A protein and the small-molecule ligand that binds it are described below.
Small molecule (SMILES): O=C1CCC=C1CO

Sequence of chain 2.A:
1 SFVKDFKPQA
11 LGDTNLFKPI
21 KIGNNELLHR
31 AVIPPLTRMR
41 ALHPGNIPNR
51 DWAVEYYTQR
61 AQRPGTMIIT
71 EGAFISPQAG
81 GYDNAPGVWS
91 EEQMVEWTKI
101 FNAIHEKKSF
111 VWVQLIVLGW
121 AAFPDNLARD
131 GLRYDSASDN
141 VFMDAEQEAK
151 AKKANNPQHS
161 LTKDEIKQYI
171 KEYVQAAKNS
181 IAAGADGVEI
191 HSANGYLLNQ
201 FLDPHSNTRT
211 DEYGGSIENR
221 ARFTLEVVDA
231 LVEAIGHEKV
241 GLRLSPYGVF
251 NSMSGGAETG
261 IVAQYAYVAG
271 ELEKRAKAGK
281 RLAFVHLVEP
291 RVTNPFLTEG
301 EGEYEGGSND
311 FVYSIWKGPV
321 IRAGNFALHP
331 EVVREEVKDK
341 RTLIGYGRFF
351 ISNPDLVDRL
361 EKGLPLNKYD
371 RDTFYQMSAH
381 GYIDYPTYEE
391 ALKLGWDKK

Binding-site contacts:
Ligand atom O2 contacts residue PHE296 of chain 2.A at 4.2 Å.
Ligand atom O2 contacts residue ASN194 of chain 2.A at 3.9 Å.
Ligand atom C5 contacts residue FMN1 of chain 2.B at 3.4 Å.
Ligand atom C1 contacts residue TYR196 of chain 2.A at 3.8 Å (hydrophobic).
Ligand atom C1 contacts residue FMN1 of chain 2.B at 3.3 Å.
Ligand atom C6 contacts residue PRO295 of chain 2.A at 3.3 Å (hydrophobic).
Ligand atom C6 contacts residue PHE250 of chain 2.A at 4.0 Å (hydrophobic).
Ligand atom C4 contacts residue TYR375 of chain 2.A at 3.2 Å (hydrophobic).
Ligand atom C3 contacts residue FMN1 of chain 2.B at 3.5 Å.
Ligand atom C4 contacts residue TYR196 of chain 2.A at 3.2 Å (hydrophobic).
Ligand atom C6 contacts residue ASN194 of chain 2.A at 3.9 Å.
Ligand atom C5 contacts residue THR37 of chain 2.A at 3.7 Å.
Ligand atom O1 contacts residue ASN194 of chain 2.A at 3.0 Å (h-bond).
Ligand atom O1 contacts residue TYR196 of chain 2.A at 4.2 Å.
Ligand atom C2 contacts residue FMN1 of chain 2.B at 3.4 Å.
Ligand atom C3 contacts residue TYR375 of chain 2.A at 3.5 Å (hydrophobic).
Ligand atom C2 contacts residue PHE250 of chain 2.A at 4.2 Å (hydrophobic).
Ligand atom O1 contacts residue HIS191 of chain 2.A at 3.5 Å (h-bond).
Ligand atom C3 contacts residue PHE296 of chain 2.A at 4.0 Å (hydrophobic).
Ligand atom C5 contacts residue TYR196 of chain 2.A at 2.7 Å (hydrophobic).
Ligand atom C2 contacts residue ASN194 of chain 2.A at 4.4 Å.
Ligand atom O1 contacts residue FMN1 of chain 2.B at 3.1 Å.
Ligand atom C1 contacts residue ASN194 of chain 2.A at 4.1 Å.
Ligand atom C3 contacts residue TYR196 of chain 2.A at 4.3 Å (hydrophobic).
Ligand atom C6 contacts residue PHE296 of chain 2.A at 4.5 Å (hydrophobic).
Ligand atom C3 contacts residue PHE250 of chain 2.A at 4.3 Å (hydrophobic).
Ligand atom C4 contacts residue FMN1 of chain 2.B at 3.6 Å.
Ligand atom O2 contacts residue PHE250 of chain 2.A at 2.9 Å.
Ligand atom C4 contacts residue THR37 of chain 2.A at 3.6 Å.
Ligand atom O2 contacts residue PRO295 of chain 2.A at 3.0 Å.
Ligand atom C6 contacts residue FMN1 of chain 2.B at 3.2 Å.